Sequence of chain 23.O:
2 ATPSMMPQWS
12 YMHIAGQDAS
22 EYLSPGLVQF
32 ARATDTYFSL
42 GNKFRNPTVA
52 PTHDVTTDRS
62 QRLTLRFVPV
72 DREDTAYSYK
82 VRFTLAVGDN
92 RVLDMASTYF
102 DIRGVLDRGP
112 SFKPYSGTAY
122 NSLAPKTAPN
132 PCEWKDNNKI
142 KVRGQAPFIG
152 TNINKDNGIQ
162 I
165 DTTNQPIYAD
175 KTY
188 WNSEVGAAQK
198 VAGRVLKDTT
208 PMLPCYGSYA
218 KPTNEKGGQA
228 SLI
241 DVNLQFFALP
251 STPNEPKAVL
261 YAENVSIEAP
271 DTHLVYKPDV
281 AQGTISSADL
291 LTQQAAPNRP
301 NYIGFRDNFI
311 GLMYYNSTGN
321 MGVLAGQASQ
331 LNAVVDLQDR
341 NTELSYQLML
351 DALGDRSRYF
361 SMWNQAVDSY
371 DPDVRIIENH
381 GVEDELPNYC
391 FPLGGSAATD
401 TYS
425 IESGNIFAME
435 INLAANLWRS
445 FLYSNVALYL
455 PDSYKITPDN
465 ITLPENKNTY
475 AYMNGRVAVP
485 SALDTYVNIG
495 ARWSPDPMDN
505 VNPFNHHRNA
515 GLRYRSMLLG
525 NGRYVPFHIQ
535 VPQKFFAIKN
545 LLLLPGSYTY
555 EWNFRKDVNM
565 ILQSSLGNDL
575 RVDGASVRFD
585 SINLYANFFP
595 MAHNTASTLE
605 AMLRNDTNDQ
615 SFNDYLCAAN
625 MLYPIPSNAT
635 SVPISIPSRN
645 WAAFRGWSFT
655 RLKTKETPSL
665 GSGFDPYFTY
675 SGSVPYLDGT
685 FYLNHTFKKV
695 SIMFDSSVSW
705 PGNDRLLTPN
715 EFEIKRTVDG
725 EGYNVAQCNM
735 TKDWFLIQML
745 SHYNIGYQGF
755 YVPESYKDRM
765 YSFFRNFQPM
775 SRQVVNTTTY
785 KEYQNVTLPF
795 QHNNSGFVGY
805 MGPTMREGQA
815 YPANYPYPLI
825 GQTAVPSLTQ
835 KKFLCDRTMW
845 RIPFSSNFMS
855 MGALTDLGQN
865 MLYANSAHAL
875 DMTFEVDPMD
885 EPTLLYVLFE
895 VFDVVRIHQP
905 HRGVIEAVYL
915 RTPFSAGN

Sequence of chain 23.N:
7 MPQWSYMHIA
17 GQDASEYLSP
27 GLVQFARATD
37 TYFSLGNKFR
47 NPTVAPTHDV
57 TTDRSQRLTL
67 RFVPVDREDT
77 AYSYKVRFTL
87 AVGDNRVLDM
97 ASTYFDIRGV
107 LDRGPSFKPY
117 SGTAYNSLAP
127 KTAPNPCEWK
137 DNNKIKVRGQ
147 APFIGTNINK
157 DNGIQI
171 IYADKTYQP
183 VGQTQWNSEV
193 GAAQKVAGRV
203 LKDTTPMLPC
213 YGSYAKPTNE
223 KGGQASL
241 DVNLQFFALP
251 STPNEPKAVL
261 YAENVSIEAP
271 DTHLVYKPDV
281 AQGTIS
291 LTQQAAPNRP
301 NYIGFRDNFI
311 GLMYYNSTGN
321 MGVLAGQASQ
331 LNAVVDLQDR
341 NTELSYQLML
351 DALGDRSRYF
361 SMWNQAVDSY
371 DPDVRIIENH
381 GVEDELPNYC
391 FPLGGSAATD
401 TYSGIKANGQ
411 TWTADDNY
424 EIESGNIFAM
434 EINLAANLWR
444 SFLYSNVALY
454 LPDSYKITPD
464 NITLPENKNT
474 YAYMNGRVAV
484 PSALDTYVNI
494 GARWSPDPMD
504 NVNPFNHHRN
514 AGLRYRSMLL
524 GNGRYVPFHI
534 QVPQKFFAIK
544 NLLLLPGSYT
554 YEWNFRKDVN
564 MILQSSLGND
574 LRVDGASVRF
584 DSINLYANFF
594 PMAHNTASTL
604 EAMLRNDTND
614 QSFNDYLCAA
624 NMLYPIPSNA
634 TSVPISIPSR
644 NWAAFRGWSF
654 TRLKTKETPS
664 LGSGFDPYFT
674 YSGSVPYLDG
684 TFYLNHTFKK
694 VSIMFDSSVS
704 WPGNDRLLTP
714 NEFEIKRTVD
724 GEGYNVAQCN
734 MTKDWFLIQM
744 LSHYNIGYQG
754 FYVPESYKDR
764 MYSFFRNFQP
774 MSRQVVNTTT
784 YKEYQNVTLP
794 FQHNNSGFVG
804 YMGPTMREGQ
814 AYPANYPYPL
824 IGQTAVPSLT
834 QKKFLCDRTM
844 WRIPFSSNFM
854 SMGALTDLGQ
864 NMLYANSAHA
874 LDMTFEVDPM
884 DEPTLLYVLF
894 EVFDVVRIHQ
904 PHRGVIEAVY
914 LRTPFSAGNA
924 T

Sequence of chain 23.P:
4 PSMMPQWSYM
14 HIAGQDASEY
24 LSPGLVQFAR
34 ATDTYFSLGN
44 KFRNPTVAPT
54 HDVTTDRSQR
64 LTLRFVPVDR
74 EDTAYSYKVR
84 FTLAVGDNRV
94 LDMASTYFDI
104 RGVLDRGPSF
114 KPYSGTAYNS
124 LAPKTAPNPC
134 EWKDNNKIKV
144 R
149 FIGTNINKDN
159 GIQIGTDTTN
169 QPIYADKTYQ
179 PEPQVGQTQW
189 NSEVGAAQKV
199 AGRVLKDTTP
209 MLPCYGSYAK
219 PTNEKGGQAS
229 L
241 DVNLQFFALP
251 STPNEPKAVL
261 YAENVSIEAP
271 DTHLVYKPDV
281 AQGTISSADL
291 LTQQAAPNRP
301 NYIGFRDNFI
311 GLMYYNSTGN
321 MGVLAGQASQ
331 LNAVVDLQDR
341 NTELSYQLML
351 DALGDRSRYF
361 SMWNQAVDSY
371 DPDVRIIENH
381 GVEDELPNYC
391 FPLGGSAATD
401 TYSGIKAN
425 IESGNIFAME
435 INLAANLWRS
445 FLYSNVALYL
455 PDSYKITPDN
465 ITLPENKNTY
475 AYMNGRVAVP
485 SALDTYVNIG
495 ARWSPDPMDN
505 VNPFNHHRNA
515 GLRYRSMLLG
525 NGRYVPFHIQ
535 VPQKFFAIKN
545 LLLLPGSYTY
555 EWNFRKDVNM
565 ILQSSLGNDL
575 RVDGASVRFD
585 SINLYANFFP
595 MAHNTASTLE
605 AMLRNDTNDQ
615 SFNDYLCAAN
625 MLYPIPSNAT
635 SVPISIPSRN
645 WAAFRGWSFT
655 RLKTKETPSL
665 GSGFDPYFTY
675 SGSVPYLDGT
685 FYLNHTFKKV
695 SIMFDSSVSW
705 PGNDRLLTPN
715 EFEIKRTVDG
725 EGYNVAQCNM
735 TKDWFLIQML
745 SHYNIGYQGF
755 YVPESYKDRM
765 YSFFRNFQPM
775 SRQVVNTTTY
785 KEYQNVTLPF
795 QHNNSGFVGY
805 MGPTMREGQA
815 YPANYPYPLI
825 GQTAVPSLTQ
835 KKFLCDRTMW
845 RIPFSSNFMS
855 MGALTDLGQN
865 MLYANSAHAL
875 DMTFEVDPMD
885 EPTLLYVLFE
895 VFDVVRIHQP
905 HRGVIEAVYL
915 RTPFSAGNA

The small molecule below binds the protein below.
Small molecule (SMILES): CSCC[C@H](NC(=O)[C@H](Cc1ccccc1)NC(=O)[C@H]1CCCN1C(=O)[C@@H](N)CCCN=C(N)N)C(=O)NCC(=O)N[C@@H](C=O)[C@@H](C)O

Binding-site contacts:
Ligand atom CE2 contacts residue THR599 of chain 23.O at 4.2 Å.
Ligand atom CG contacts residue TYR38 of chain 23.N at 3.7 Å (hydrophobic).
Ligand atom NH2 contacts residue THR602 of chain 23.O at 4.4 Å.
Ligand atom CA contacts residue VAL50 of chain 23.O at 3.0 Å (hydrophobic).
Ligand atom O contacts residue VAL50 of chain 23.O at 3.7 Å.
Ligand atom C contacts residue VAL50 of chain 23.O at 3.6 Å (hydrophobic).
Ligand atom NH1 contacts residue GLY27 of chain 23.N at 4.4 Å.
Ligand atom CD2 contacts residue VAL56 of chain 23.O at 3.8 Å (hydrophobic).
Ligand atom CB contacts residue PRO52 of chain 23.O at 3.8 Å (hydrophobic).
Ligand atom C contacts residue PRO52 of chain 23.O at 4.2 Å (hydrophobic).
Ligand atom N contacts residue PRO52 of chain 23.O at 4.0 Å.
Ligand atom CA contacts residue PRO52 of chain 23.O at 4.1 Å (hydrophobic).
Ligand atom NH2 contacts residue MET606 of chain 23.O at 4.2 Å.
Ligand atom CB contacts residue TYR38 of chain 23.N at 3.6 Å (hydrophobic).
Ligand atom CD2 contacts residue TYR38 of chain 23.N at 3.8 Å (hydrophobic).
Ligand atom CB contacts residue VAL56 of chain 23.O at 4.2 Å (hydrophobic).
Ligand atom O contacts residue THR49 of chain 23.O at 4.2 Å.
Ligand atom C contacts residue PRO48 of chain 23.O at 3.9 Å (hydrophobic).
Ligand atom O contacts residue GLY17 of chain 23.O at 4.0 Å.
Ligand atom O contacts residue ALA34 of chain 23.N at 4.1 Å.
Ligand atom OG1 contacts residue THR49 of chain 23.O at 4.2 Å.
Ligand atom CD2 contacts residue HIS54 of chain 23.O at 4.4 Å.
Ligand atom O contacts residue PRO48 of chain 23.O at 3.4 Å.
Ligand atom N contacts residue VAL50 of chain 23.O at 4.2 Å.
Ligand atom CA contacts residue PRO48 of chain 23.O at 4.2 Å (hydrophobic).
Ligand atom NH1 contacts residue PHE31 of chain 23.N at 3.0 Å.
Ligand atom CD1 contacts residue TYR38 of chain 23.N at 4.4 Å (hydrophobic).
Ligand atom CZ contacts residue PHE31 of chain 23.N at 4.3 Å (hydrophobic).
Ligand atom NH1 contacts residue MET606 of chain 23.O at 4.0 Å.
Ligand atom CA contacts residue ALA51 of chain 23.O at 4.4 Å (hydrophobic).
Ligand atom CB contacts residue THR49 of chain 23.O at 4.0 Å.
Ligand atom N contacts residue VAL50 of chain 23.O at 3.6 Å (h-bond).
Ligand atom O contacts residue PRO52 of chain 23.O at 4.0 Å.
Ligand atom OG1 contacts residue PRO48 of chain 23.O at 3.1 Å.
Ligand atom CD1 contacts residue ALA34 of chain 23.N at 4.3 Å (hydrophobic).
Ligand atom CZ contacts residue PHE31 of chain 23.N at 4.2 Å (hydrophobic).
Ligand atom CE2 contacts residue ASP55 of chain 23.O at 3.6 Å.
Ligand atom CD2 contacts residue ASP55 of chain 23.O at 3.8 Å.
Ligand atom CB contacts residue ALA34 of chain 23.N at 4.3 Å (hydrophobic).
Ligand atom CB contacts residue PRO48 of chain 23.O at 3.9 Å (hydrophobic).